Binding-site contacts:
Ligand atom S05 contacts residue TYR34 of chain 1.A at 3.8 Å.
Ligand atom N04 contacts residue ALA30 of chain 1.A at 3.0 Å (h-bond).
Ligand atom O18 contacts residue ASN87 of chain 1.A at 3.5 Å (h-bond).
Ligand atom O21 contacts residue VAL41 of chain 1.A at 3.8 Å.
Ligand atom C22 contacts residue TRP93 of chain 1.A at 3.6 Å (hydrophobic).
Ligand atom C11 contacts residue VAL41 of chain 1.A at 3.6 Å (hydrophobic).
Ligand atom C25 contacts residue MET31 of chain 1.A at 3.6 Å (hydrophobic).
Ligand atom N23 contacts residue PHE86 of chain 1.A at 3.5 Å.
Ligand atom N16 contacts residue ASN87 of chain 1.A at 2.9 Å (h-bond).
Ligand atom O08 contacts residue ALA30 of chain 1.A at 3.2 Å (h-bond).
Ligand atom N23 contacts residue ASN87 of chain 1.A at 2.8 Å (h-bond).
Ligand atom C17 contacts residue ASN87 of chain 1.A at 3.8 Å.
Ligand atom S05 contacts residue ALA30 of chain 1.A at 3.6 Å.
Ligand atom N16 contacts residue TRP93 of chain 1.A at 3.4 Å.
Ligand atom C26 contacts residue VAL36 of chain 1.A at 3.7 Å (hydrophobic).
Ligand atom N12 contacts residue MET31 of chain 1.A at 3.8 Å.
Ligand atom C26 contacts residue MET31 of chain 1.A at 3.3 Å (hydrophobic).
Ligand atom N13 contacts residue MET31 of chain 1.A at 3.8 Å.
Ligand atom C15 contacts residue ASN87 of chain 1.A at 3.8 Å.
Ligand atom N24 contacts residue TYR44 of chain 1.A at 3.7 Å.
Ligand atom O08 contacts residue TYR34 of chain 1.A at 2.9 Å (h-bond).
Ligand atom S05 contacts residue MET31 of chain 1.A at 3.8 Å.
Ligand atom C22 contacts residue VAL41 of chain 1.A at 3.6 Å (hydrophobic).
Ligand atom C10 contacts residue VAL41 of chain 1.A at 3.8 Å (hydrophobic).
Ligand atom O08 contacts residue HIS33 of chain 1.A at 3.5 Å (h-bond).
Ligand atom C17 contacts residue TRP93 of chain 1.A at 3.4 Å (hydrophobic).
Ligand atom O21 contacts residue TRP93 of chain 1.A at 3.7 Å.
Ligand atom C15 contacts residue TRP93 of chain 1.A at 3.6 Å (hydrophobic).
Ligand atom C01 contacts residue GLU40 of chain 1.A at 3.6 Å.
Ligand atom C14 contacts residue ASN87 of chain 1.A at 3.8 Å.
Ligand atom N24 contacts residue MET31 of chain 1.A at 3.6 Å.
Ligand atom N16 contacts residue PHE86 of chain 1.A at 3.8 Å.
Ligand atom O18 contacts residue TRP93 of chain 1.A at 3.4 Å (h-bond).
Ligand atom C09 contacts residue MET31 of chain 1.A at 3.8 Å (hydrophobic).
Ligand atom O07 contacts residue TYR34 of chain 1.A at 3.3 Å (h-bond).
Ligand atom C06 contacts residue TYR34 of chain 1.A at 3.7 Å (hydrophobic).
Ligand atom N24 contacts residue ASN87 of chain 1.A at 3.4 Å (h-bond).
Ligand atom O07 contacts residue MET31 of chain 1.A at 3.0 Å (h-bond).
Ligand atom C11 contacts residue TRP93 of chain 1.A at 3.7 Å (hydrophobic).
Ligand atom C27 contacts residue VAL41 of chain 1.A at 3.7 Å (hydrophobic).

Sequence of chain 1.A:
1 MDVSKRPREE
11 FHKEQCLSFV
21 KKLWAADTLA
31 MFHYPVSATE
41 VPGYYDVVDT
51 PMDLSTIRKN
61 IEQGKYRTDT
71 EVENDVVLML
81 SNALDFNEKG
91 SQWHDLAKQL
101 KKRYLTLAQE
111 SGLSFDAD

This protein binds this small molecule.
Small molecule (SMILES): CCOC(=O)Nc1cc(-c2ccc(C)c(NS(C)(=O)=O)c2)nn2c(C)nnc12